Binding-site contacts:
Ligand atom C08 contacts residue TYR158 of chain 4.A at 4.0 Å (hydrophobic).
Ligand atom N15 contacts residue MET199 of chain 4.A at 3.7 Å.
Ligand atom N15 contacts residue GLU219 of chain 4.A at 2.9 Å (salt-bridge).
Ligand atom O01 contacts residue TYR158 of chain 4.A at 2.7 Å (h-bond).
Ligand atom C13 contacts residue GLU219 of chain 4.A at 3.8 Å.
Ligand atom N03 contacts residue NAD1 of chain 4.B at 3.5 Å.
Ligand atom C13 contacts residue LEU218 of chain 4.A at 3.7 Å (hydrophobic).
Ligand atom N18 contacts residue MET199 of chain 4.A at 3.8 Å.
Ligand atom C16 contacts residue NAD1 of chain 4.B at 3.3 Å.
Ligand atom C05 contacts residue PHE149 of chain 4.A at 3.6 Å (hydrophobic).
Ligand atom C20 contacts residue NAD1 of chain 4.B at 3.5 Å.
Ligand atom C16 contacts residue PRO193 of chain 4.A at 3.8 Å (hydrophobic).
Ligand atom C11 contacts residue LEU218 of chain 4.A at 3.7 Å (hydrophobic).
Ligand atom C16 contacts residue PHE149 of chain 4.A at 3.9 Å (hydrophobic).
Ligand atom C31 contacts residue GLY96 of chain 4.A at 3.5 Å.
Ligand atom N18 contacts residue NAD1 of chain 4.B at 4.0 Å.
Ligand atom C05 contacts residue TYR158 of chain 4.A at 3.7 Å (hydrophobic).
Ligand atom C31 contacts residue NAD1 of chain 4.B at 3.8 Å.
Ligand atom C02 contacts residue TYR158 of chain 4.A at 3.7 Å (hydrophobic).
Ligand atom C16 contacts residue GLU219 of chain 4.A at 3.6 Å.
Ligand atom N03 contacts residue MET199 of chain 4.A at 3.7 Å.
Ligand atom C13 contacts residue PHE149 of chain 4.A at 4.0 Å (hydrophobic).
Ligand atom C16 contacts residue MET199 of chain 4.A at 3.7 Å (hydrophobic).
Ligand atom C09 contacts residue PHE149 of chain 4.A at 3.3 Å (hydrophobic).
Ligand atom C25 contacts residue PHE97 of chain 4.A at 3.9 Å (hydrophobic).
Ligand atom O01 contacts residue NAD1 of chain 4.B at 2.8 Å (h-bond).
Ligand atom C25 contacts residue GLY96 of chain 4.A at 3.9 Å.
Ligand atom N03 contacts residue TYR158 of chain 4.A at 3.8 Å.
Ligand atom C05 contacts residue NAD1 of chain 4.B at 3.6 Å.
Ligand atom C09 contacts residue TYR158 of chain 4.A at 3.3 Å (hydrophobic).
Ligand atom C11 contacts residue TYR158 of chain 4.A at 3.9 Å (hydrophobic).
Ligand atom C02 contacts residue NAD1 of chain 4.B at 3.6 Å.
Ligand atom C13 contacts residue ILE215 of chain 4.A at 4.0 Å (hydrophobic).
Ligand atom C34 contacts residue NAD1 of chain 4.B at 3.7 Å.
Ligand atom C28 contacts residue GLY96 of chain 4.A at 3.3 Å.
Ligand atom C08 contacts residue NAD1 of chain 4.B at 3.9 Å.
Ligand atom C08 contacts residue PHE149 of chain 4.A at 3.6 Å (hydrophobic).
Ligand atom C11 contacts residue PHE149 of chain 4.A at 3.6 Å (hydrophobic).
Ligand atom N15 contacts residue PRO193 of chain 4.A at 3.6 Å.
Ligand atom C22 contacts residue MET103 of chain 4.A at 4.0 Å (hydrophobic).

This small molecule binds to this protein.
Small molecule (SMILES): O=C(NCc1cccnc1)NC1CCCCC1

Sequence of chain 4.A:
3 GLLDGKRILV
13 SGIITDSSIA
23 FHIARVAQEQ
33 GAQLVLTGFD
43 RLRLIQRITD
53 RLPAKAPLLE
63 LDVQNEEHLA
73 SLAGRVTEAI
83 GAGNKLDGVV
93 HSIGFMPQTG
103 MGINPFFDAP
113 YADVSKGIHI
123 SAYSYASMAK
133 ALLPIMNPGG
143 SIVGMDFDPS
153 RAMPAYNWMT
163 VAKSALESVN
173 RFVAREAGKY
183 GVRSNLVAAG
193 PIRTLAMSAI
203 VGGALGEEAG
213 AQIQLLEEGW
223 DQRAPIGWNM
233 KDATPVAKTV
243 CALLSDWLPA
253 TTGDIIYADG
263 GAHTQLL